The protein below binds the small molecule below.
Small molecule (SMILES): O[C@@](Cn1cnnn1)(c1ccc(F)cc1F)C(F)(F)c1ccc(-c2ccc(OCC(F)(F)F)cc2)cn1

Binding-site contacts:
Ligand atom FAS contacts residue TYR95 of chain 1.A at 3.3 Å.
Ligand atom CBC contacts residue PHE333 of chain 1.A at 3.3 Å (hydrophobic).
Ligand atom FAM contacts residue HEM1 of chain 1.G at 3.3 Å.
Ligand atom CBI contacts residue MET335 of chain 1.A at 3.5 Å (hydrophobic).
Ligand atom NAH contacts residue THR266 of chain 1.A at 3.2 Å.
Ligand atom CAL contacts residue HEM1 of chain 1.G at 3.6 Å.
Ligand atom CAU contacts residue TYR82 of chain 1.A at 3.7 Å (hydrophobic).
Ligand atom FAP contacts residue ALA262 of chain 1.A at 3.7 Å.
Ligand atom CAV contacts residue TYR82 of chain 1.A at 3.5 Å (hydrophobic).
Ligand atom CAN contacts residue ALA258 of chain 1.A at 3.5 Å (hydrophobic).
Ligand atom NBK contacts residue PHE84 of chain 1.A at 3.7 Å.
Ligand atom CAY contacts residue PHE333 of chain 1.A at 3.4 Å (hydrophobic).
Ligand atom FAR contacts residue PHE261 of chain 1.A at 3.5 Å.
Ligand atom FAM contacts residue ALA258 of chain 1.A at 3.8 Å.
Ligand atom CBH contacts residue MET335 of chain 1.A at 3.5 Å (hydrophobic).
Ligand atom CAX contacts residue PHE333 of chain 1.A at 3.9 Å (hydrophobic).
Ligand atom CAK contacts residue HEM1 of chain 1.G at 3.5 Å.
Ligand atom CAT contacts residue PHE84 of chain 1.A at 3.9 Å (hydrophobic).
Ligand atom FAP contacts residue ALA258 of chain 1.A at 4.0 Å.
Ligand atom CAJ contacts residue TYR95 of chain 1.A at 3.6 Å (hydrophobic).
Ligand atom OAA contacts residue HEM1 of chain 1.G at 3.9 Å.
Ligand atom CAJ contacts residue HEM1 of chain 1.G at 3.8 Å.
Ligand atom NAH contacts residue ALA262 of chain 1.A at 3.4 Å.
Ligand atom NAF contacts residue HEM1 of chain 1.G at 2.2 Å.
Ligand atom CAZ contacts residue PHE333 of chain 1.A at 3.6 Å (hydrophobic).
Ligand atom OBB contacts residue PHE333 of chain 1.A at 3.6 Å.
Ligand atom NAG contacts residue ALA262 of chain 1.A at 3.4 Å.
Ligand atom CBJ contacts residue PHE84 of chain 1.A at 3.6 Å (hydrophobic).
Ligand atom CAK contacts residue TYR95 of chain 1.A at 3.8 Å (hydrophobic).
Ligand atom CAW contacts residue PHE84 of chain 1.A at 3.9 Å (hydrophobic).
Ligand atom NAG contacts residue THR266 of chain 1.A at 3.2 Å.
Ligand atom FBG contacts residue MET439 of chain 1.A at 3.3 Å.
Ligand atom CAE contacts residue HEM1 of chain 1.G at 3.2 Å.
Ligand atom NBK contacts residue LEU331 of chain 1.A at 4.0 Å.
Ligand atom CBJ contacts residue LEU331 of chain 1.A at 3.7 Å (hydrophobic).
Ligand atom NAG contacts residue HEM1 of chain 1.G at 3.2 Å.
Ligand atom CAZ contacts residue LEU332 of chain 1.A at 3.8 Å (hydrophobic).
Ligand atom FAR contacts residue PHE89 of chain 1.A at 3.9 Å.
Ligand atom CAY contacts residue LEU331 of chain 1.A at 4.0 Å (hydrophobic).
Ligand atom FAP contacts residue PHE261 of chain 1.A at 3.2 Å.

Sequence of chain 1.A:
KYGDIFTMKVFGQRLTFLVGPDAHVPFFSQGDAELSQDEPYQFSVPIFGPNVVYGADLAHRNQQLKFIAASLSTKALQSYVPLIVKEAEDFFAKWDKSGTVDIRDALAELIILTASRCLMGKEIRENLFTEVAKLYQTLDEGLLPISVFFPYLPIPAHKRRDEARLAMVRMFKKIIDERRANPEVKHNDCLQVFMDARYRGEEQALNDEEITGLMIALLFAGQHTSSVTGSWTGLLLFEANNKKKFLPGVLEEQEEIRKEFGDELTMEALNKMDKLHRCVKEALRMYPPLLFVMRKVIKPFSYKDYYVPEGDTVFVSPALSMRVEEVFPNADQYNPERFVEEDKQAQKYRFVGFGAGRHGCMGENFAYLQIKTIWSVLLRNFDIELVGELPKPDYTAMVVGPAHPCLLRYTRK